Binding-site contacts:
Ligand atom N2 contacts residue ASN231 of chain 2.A at 2.9 Å (h-bond).
Ligand atom C4 contacts residue ASN231 of chain 2.A at 4.2 Å.
Ligand atom C3 contacts residue ASN231 of chain 2.A at 3.8 Å.
Ligand atom C8 contacts residue ASN231 of chain 2.A at 4.3 Å.
Ligand atom O7 contacts residue ASN231 of chain 2.A at 3.0 Å (h-bond).
Ligand atom O5 contacts residue ASN231 of chain 2.A at 2.4 Å (h-bond).
Ligand atom C1 contacts residue ASN231 of chain 2.A at 1.4 Å.
Ligand atom C7 contacts residue ASN231 of chain 2.A at 3.1 Å.
Ligand atom C5 contacts residue ASN231 of chain 2.A at 3.7 Å.
Ligand atom C2 contacts residue ASN231 of chain 2.A at 2.5 Å.

This small molecule binds to this protein.
Small molecule (SMILES): CC(=O)N[C@@H]1[C@@H](O)[C@H](O)[C@@H](CO)O[C@H]1O

Sequence of chain 2.A:
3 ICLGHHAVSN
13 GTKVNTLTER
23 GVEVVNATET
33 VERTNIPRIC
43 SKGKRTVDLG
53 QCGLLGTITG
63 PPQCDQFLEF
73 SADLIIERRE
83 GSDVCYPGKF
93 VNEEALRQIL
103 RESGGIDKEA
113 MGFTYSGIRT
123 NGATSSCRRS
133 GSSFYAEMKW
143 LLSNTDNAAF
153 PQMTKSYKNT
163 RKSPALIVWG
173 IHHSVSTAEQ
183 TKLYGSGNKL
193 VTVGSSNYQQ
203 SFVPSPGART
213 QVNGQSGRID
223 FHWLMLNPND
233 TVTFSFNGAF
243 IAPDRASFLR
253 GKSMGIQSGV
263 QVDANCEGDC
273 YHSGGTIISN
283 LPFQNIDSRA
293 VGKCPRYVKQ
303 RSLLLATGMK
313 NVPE